Sequence of chain 2.B:
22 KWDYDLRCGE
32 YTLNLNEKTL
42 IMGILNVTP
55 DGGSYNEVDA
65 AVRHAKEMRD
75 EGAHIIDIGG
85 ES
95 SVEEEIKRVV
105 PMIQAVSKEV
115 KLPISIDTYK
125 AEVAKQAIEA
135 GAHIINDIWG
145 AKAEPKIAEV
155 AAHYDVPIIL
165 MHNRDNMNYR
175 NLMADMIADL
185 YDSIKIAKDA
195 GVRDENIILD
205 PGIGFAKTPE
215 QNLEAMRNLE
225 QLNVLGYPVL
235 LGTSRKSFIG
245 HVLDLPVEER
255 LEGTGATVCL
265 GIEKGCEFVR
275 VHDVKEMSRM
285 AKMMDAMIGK

The protein below binds the small molecule below.
Small molecule (SMILES): C=C1CN=c2nc(N)[nH]c(=O)c2=N1

Binding-site contacts:
Ligand atom N3 contacts residue MET165 of chain 2.B at 3.8 Å.
Ligand atom C10 contacts residue LYS240 of chain 2.B at 3.6 Å.
Ligand atom C4 contacts residue LYS240 of chain 2.B at 3.5 Å.
Ligand atom C6A contacts residue ARG274 of chain 2.B at 3.9 Å.
Ligand atom O4 contacts residue GLY236 of chain 2.B at 3.1 Å.
Ligand atom C6 contacts residue LYS240 of chain 2.B at 3.9 Å.
Ligand atom N8 contacts residue ASP121 of chain 2.B at 3.2 Å (salt-bridge).
Ligand atom C4 contacts residue ASP204 of chain 2.B at 3.9 Å.
Ligand atom C7 contacts residue PHE209 of chain 2.B at 3.9 Å (hydrophobic).
Ligand atom C7 contacts residue ASP121 of chain 2.B at 3.8 Å.
Ligand atom N2 contacts residue ASN140 of chain 2.B at 2.9 Å (h-bond).
Ligand atom C7 contacts residue ARG274 of chain 2.B at 3.6 Å.
Ligand atom N1 contacts residue ASN140 of chain 2.B at 3.4 Å (h-bond).
Ligand atom C9 contacts residue ARG274 of chain 2.B at 3.6 Å.
Ligand atom N5 contacts residue ARG274 of chain 2.B at 3.2 Å (salt-bridge).
Ligand atom C6 contacts residue SO41 of chain 2.J at 3.8 Å.
Ligand atom C6A contacts residue LYS240 of chain 2.B at 3.7 Å.
Ligand atom N2 contacts residue LEU234 of chain 2.B at 3.7 Å.
Ligand atom N3 contacts residue ASP204 of chain 2.B at 2.9 Å (salt-bridge).
Ligand atom N3 contacts residue ARG274 of chain 2.B at 3.9 Å.
Ligand atom N8 contacts residue ARG274 of chain 2.B at 3.5 Å.
Ligand atom C2 contacts residue ASP204 of chain 2.B at 3.4 Å.
Ligand atom N8 contacts residue ILE142 of chain 2.B at 3.7 Å.
Ligand atom C6A contacts residue SO41 of chain 2.J at 3.3 Å.
Ligand atom C9 contacts residue ILE142 of chain 2.B at 3.8 Å (hydrophobic).
Ligand atom O4 contacts residue LYS240 of chain 2.B at 2.7 Å (salt-bridge).
Ligand atom C2 contacts residue ASN140 of chain 2.B at 3.8 Å.
Ligand atom C10 contacts residue ARG274 of chain 2.B at 3.3 Å.
Ligand atom C10 contacts residue PHE209 of chain 2.B at 3.7 Å (hydrophobic).
Ligand atom C6A contacts residue PHB1 of chain 2.I at 3.4 Å.
Ligand atom N2 contacts residue ASP204 of chain 2.B at 3.1 Å (salt-bridge).
Ligand atom C4 contacts residue GLY236 of chain 2.B at 3.9 Å.
Ligand atom C2 contacts residue ARG274 of chain 2.B at 3.8 Å.
Ligand atom C6A contacts residue PHE209 of chain 2.B at 3.8 Å (hydrophobic).
Ligand atom C6 contacts residue PHE209 of chain 2.B at 3.5 Å (hydrophobic).
Ligand atom N5 contacts residue LYS240 of chain 2.B at 2.9 Å (salt-bridge).
Ligand atom C6 contacts residue ARG274 of chain 2.B at 3.3 Å.
Ligand atom N1 contacts residue ARG274 of chain 2.B at 3.8 Å.
Ligand atom N1 contacts residue ILE142 of chain 2.B at 3.8 Å.
Ligand atom N5 contacts residue PHE209 of chain 2.B at 3.3 Å.